Binding-site contacts:
Ligand atom O7 contacts residue ASN219 of chain 1.A at 4.0 Å.
Ligand atom C6 contacts residue PHE80 of chain 1.A at 3.8 Å (hydrophobic).
Ligand atom O5 contacts residue ARG82 of chain 1.A at 4.0 Å.
Ligand atom C7 contacts residue ARG82 of chain 1.A at 4.1 Å.
Ligand atom C7 contacts residue PRO83 of chain 1.A at 3.8 Å (hydrophobic).
Ligand atom N2 contacts residue ASN219 of chain 1.A at 2.9 Å (h-bond).
Ligand atom C8 contacts residue ASN219 of chain 1.A at 3.9 Å.
Ligand atom C2 contacts residue ARG82 of chain 1.A at 3.9 Å.
Ligand atom C3 contacts residue ASN219 of chain 1.A at 3.8 Å.
Ligand atom C7 contacts residue GLN217 of chain 1.A at 4.2 Å.
Ligand atom C8 contacts residue GLN217 of chain 1.A at 2.7 Å.
Ligand atom C1 contacts residue ARG82 of chain 1.A at 3.9 Å.
Ligand atom O5 contacts residue ASN219 of chain 1.A at 2.4 Å (h-bond).
Ligand atom N2 contacts residue ARG82 of chain 1.A at 4.5 Å.
Ligand atom O6 contacts residue ARG82 of chain 1.A at 4.2 Å.
Ligand atom O7 contacts residue PRO83 of chain 1.A at 3.7 Å.
Ligand atom C2 contacts residue ASN219 of chain 1.A at 2.4 Å.
Ligand atom C4 contacts residue ASN219 of chain 1.A at 4.2 Å.
Ligand atom C1 contacts residue ASN219 of chain 1.A at 1.4 Å.
Ligand atom O5 contacts residue PHE80 of chain 1.A at 4.1 Å.
Ligand atom O6 contacts residue PHE80 of chain 1.A at 4.0 Å.
Ligand atom C8 contacts residue PRO83 of chain 1.A at 3.6 Å (hydrophobic).
Ligand atom O7 contacts residue ARG82 of chain 1.A at 3.8 Å.
Ligand atom C7 contacts residue ASN219 of chain 1.A at 3.3 Å.
Ligand atom C5 contacts residue ASN219 of chain 1.A at 3.6 Å.

Sequence of chain 1.A:
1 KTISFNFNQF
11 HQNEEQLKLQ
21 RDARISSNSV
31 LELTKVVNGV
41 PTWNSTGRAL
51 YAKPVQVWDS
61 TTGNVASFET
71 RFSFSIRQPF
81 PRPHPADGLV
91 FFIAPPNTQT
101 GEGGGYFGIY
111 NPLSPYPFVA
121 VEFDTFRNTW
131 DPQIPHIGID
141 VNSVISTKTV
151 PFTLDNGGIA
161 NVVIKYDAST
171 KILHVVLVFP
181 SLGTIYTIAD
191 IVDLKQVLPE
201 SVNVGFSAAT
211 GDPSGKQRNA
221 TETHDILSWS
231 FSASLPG

A protein and the small-molecule ligand that binds it are described below.
Small molecule (SMILES): CC(=O)N[C@H]1[C@H](O[C@H]2[C@H](O[C@@H]3O[C@@H](C)[C@@H](O)[C@@H](O)[C@@H]3O)[C@@H](NC(C)=O)CO[C@@H]2CO)O[C@H](CO)[C@@H](O[C@@H]2O[C@H](CO)[C@@H](O)[C@H](O)[C@@H]2O)[C@@H]1O